A protein and the small-molecule ligand that binds it are described below.
Small molecule (SMILES): O=S(=O)(Oc1ccc(Br)cc1)[C@@H]1C[C@@H]2O[C@H]1C(c1ccc(OCCN3CCCCC3)cc1)=C2c1ccc(O)cc1

Binding-site contacts:
Ligand atom O03 contacts residue LEU90 of chain 1.D at 4.0 Å.
Ligand atom C21 contacts residue PRO238 of chain 1.D at 3.6 Å (hydrophobic).
Ligand atom C22 contacts residue LEU57 of chain 1.D at 3.7 Å (hydrophobic).
Ligand atom C23 contacts residue ASP54 of chain 1.D at 4.0 Å.
Ligand atom C21 contacts residue ASP54 of chain 1.D at 3.5 Å.
Ligand atom C13 contacts residue ALA53 of chain 1.D at 3.8 Å (hydrophobic).
Ligand atom O05 contacts residue GLY224 of chain 1.D at 3.7 Å.
Ligand atom O06 contacts residue MET91 of chain 1.D at 3.3 Å.
Ligand atom C22 contacts residue ASP54 of chain 1.D at 3.5 Å.
Ligand atom C03 contacts residue LEU94 of chain 1.D at 4.0 Å (hydrophobic).
Ligand atom C02 contacts residue LEU90 of chain 1.D at 3.6 Å (hydrophobic).
Ligand atom C23 contacts residue LEU242 of chain 1.D at 3.6 Å (hydrophobic).
Ligand atom O06 contacts residue ILE127 of chain 1.D at 3.2 Å.
Ligand atom C12 contacts residue ALA53 of chain 1.D at 3.6 Å (hydrophobic).
Ligand atom O01 contacts residue LEU49 of chain 1.D at 3.7 Å.
Ligand atom O05 contacts residue LEU228 of chain 1.D at 3.2 Å.
Ligand atom C18 contacts residue MET91 of chain 1.D at 4.1 Å (hydrophobic).
Ligand atom C15 contacts residue MET46 of chain 1.D at 4.0 Å (hydrophobic).
Ligand atom C06 contacts residue GLU56 of chain 1.D at 3.3 Å.
Ligand atom C20 contacts residue ASP54 of chain 1.D at 3.8 Å.
Ligand atom C24 contacts residue ASP54 of chain 1.D at 3.4 Å.
Ligand atom C15 contacts residue LEU49 of chain 1.D at 3.8 Å (hydrophobic).
Ligand atom O02 contacts residue THR50 of chain 1.D at 3.8 Å.
Ligand atom C25 contacts residue ASP54 of chain 1.D at 3.4 Å.
Ligand atom C16 contacts residue PHE107 of chain 1.D at 3.8 Å (hydrophobic).
Ligand atom O03 contacts residue ARG97 of chain 1.D at 3.2 Å (salt-bridge).
Ligand atom C22 contacts residue PRO238 of chain 1.D at 3.7 Å (hydrophobic).
Ligand atom O04 contacts residue ILE127 of chain 1.D at 4.0 Å.
Ligand atom C01 contacts residue GLU56 of chain 1.D at 3.2 Å.
Ligand atom C23 contacts residue PRO238 of chain 1.D at 3.9 Å (hydrophobic).
Ligand atom N01 contacts residue ASP54 of chain 1.D at 2.8 Å (salt-bridge).
Ligand atom O02 contacts residue ALA53 of chain 1.D at 4.0 Å.
Ligand atom C01 contacts residue ARG97 of chain 1.D at 4.1 Å.
Ligand atom O03 contacts residue GLU56 of chain 1.D at 2.3 Å (salt-bridge).
Ligand atom C02 contacts residue LEU94 of chain 1.D at 4.0 Å (hydrophobic).
Ligand atom C14 contacts residue LEU49 of chain 1.D at 3.9 Å (hydrophobic).
Ligand atom C14 contacts residue THR50 of chain 1.D at 3.6 Å.
Ligand atom O06 contacts residue GLY224 of chain 1.D at 3.4 Å.
Ligand atom C14 contacts residue MET46 of chain 1.D at 4.0 Å (hydrophobic).
Ligand atom C13 contacts residue THR50 of chain 1.D at 4.0 Å.

Sequence of chain 1.D:
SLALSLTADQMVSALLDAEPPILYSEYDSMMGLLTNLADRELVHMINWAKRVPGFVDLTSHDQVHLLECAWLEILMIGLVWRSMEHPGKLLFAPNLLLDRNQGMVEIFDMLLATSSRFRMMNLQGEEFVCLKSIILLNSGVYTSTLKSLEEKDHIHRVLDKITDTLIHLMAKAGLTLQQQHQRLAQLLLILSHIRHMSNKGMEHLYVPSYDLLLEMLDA